Sequence of chain 2.A:
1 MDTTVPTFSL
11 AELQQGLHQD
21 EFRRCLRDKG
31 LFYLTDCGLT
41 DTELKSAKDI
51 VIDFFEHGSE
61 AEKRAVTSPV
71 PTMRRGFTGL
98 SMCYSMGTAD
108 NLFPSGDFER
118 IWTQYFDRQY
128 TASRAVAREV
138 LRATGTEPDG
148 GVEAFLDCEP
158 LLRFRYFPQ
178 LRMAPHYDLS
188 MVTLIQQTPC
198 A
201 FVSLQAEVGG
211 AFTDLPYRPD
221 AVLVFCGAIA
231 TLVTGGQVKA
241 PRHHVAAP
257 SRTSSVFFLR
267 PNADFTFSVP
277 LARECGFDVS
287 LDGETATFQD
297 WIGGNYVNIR

Binding-site contacts:
Ligand atom O5 contacts residue MET180 of chain 2.A at 4.1 Å.
Ligand atom O3 contacts residue LEU204 of chain 2.A at 3.7 Å.
Ligand atom C4 contacts residue ILE192 of chain 2.A at 4.1 Å (hydrophobic).
Ligand atom O2 contacts residue PHE264 of chain 2.A at 3.6 Å.
Ligand atom C2 contacts residue MET180 of chain 2.A at 3.7 Å (hydrophobic).
Ligand atom C1 contacts residue FE21 of chain 2.B at 3.0 Å.
Ligand atom C2 contacts residue FE21 of chain 2.B at 3.1 Å.
Ligand atom O1 contacts residue PHE264 of chain 2.A at 3.8 Å.
Ligand atom C2 contacts residue HIS183 of chain 2.A at 4.2 Å.
Ligand atom O1 contacts residue MET180 of chain 2.A at 3.9 Å.
Ligand atom C5 contacts residue VAL245 of chain 2.A at 3.9 Å (hydrophobic).
Ligand atom C1 contacts residue ARG162 of chain 2.A at 3.9 Å.
Ligand atom C1 contacts residue HIS183 of chain 2.A at 4.0 Å.
Ligand atom O2 contacts residue ILE305 of chain 2.A at 3.6 Å.
Ligand atom O3 contacts residue ILE192 of chain 2.A at 4.1 Å.
Ligand atom C1 contacts residue PHE264 of chain 2.A at 4.0 Å (hydrophobic).
Ligand atom C3 contacts residue VAL262 of chain 2.A at 3.7 Å (hydrophobic).
Ligand atom O4 contacts residue SER260 of chain 2.A at 2.9 Å (h-bond).
Ligand atom C5 contacts residue SER260 of chain 2.A at 3.7 Å.
Ligand atom O3 contacts residue ARG258 of chain 2.A at 2.8 Å (salt-bridge).
Ligand atom O2 contacts residue ASP185 of chain 2.A at 3.5 Å (salt-bridge).
Ligand atom O2 contacts residue FE21 of chain 2.B at 2.1 Å.
Ligand atom O1 contacts residue VAL262 of chain 2.A at 4.0 Å.
Ligand atom C5 contacts residue LEU204 of chain 2.A at 4.2 Å (hydrophobic).
Ligand atom O1 contacts residue ARG162 of chain 2.A at 2.6 Å (salt-bridge).
Ligand atom C1 contacts residue MET180 of chain 2.A at 4.0 Å (hydrophobic).
Ligand atom O2 contacts residue HIS183 of chain 2.A at 3.1 Å (h-bond).
Ligand atom O5 contacts residue HIS183 of chain 2.A at 3.5 Å (h-bond).
Ligand atom O3 contacts residue SER260 of chain 2.A at 3.7 Å.
Ligand atom C5 contacts residue ARG258 of chain 2.A at 3.5 Å.
Ligand atom C4 contacts residue VAL262 of chain 2.A at 4.2 Å (hydrophobic).
Ligand atom C4 contacts residue LEU204 of chain 2.A at 3.9 Å (hydrophobic).
Ligand atom O5 contacts residue FE21 of chain 2.B at 2.3 Å.
Ligand atom C3 contacts residue MET180 of chain 2.A at 3.8 Å (hydrophobic).
Ligand atom C4 contacts residue VAL245 of chain 2.A at 3.9 Å (hydrophobic).
Ligand atom O4 contacts residue PHE164 of chain 2.A at 3.6 Å.
Ligand atom O4 contacts residue ARG258 of chain 2.A at 3.0 Å (salt-bridge).
Ligand atom O4 contacts residue VAL245 of chain 2.A at 3.9 Å.
Ligand atom O5 contacts residue HIS243 of chain 2.A at 3.3 Å.
Ligand atom C3 contacts residue ARG162 of chain 2.A at 4.0 Å.

This protein binds this small molecule.
Small molecule (SMILES): O=C(O)CCC(=O)C(=O)O